Binding-site contacts:
Ligand atom C2 contacts residue ASN581 of chain 1.A at 2.4 Å.
Ligand atom C8 contacts residue THR386 of chain 1.A at 4.5 Å.
Ligand atom C8 contacts residue ASN581 of chain 1.A at 3.3 Å.
Ligand atom O7 contacts residue THR413 of chain 1.A at 4.4 Å.
Ligand atom O6 contacts residue TYR384 of chain 1.A at 3.9 Å.
Ligand atom C2 contacts residue THR413 of chain 1.A at 3.8 Å.
Ligand atom C7 contacts residue THR413 of chain 1.A at 4.4 Å.
Ligand atom N2 contacts residue THR413 of chain 1.A at 3.5 Å (h-bond).
Ligand atom C1 contacts residue THR413 of chain 1.A at 4.1 Å.
Ligand atom O3 contacts residue ASN581 of chain 1.A at 4.4 Å.
Ligand atom O6 contacts residue ASN579 of chain 1.A at 4.4 Å.
Ligand atom C1 contacts residue TYR384 of chain 1.A at 4.1 Å (hydrophobic).
Ligand atom C6 contacts residue TYR384 of chain 1.A at 3.5 Å (hydrophobic).
Ligand atom O7 contacts residue THR386 of chain 1.A at 3.8 Å.
Ligand atom C7 contacts residue THR386 of chain 1.A at 3.9 Å.
Ligand atom C4 contacts residue ASN581 of chain 1.A at 3.4 Å.
Ligand atom O5 contacts residue TYR384 of chain 1.A at 3.2 Å.
Ligand atom C1 contacts residue ASN581 of chain 1.A at 1.4 Å.
Ligand atom C3 contacts residue ASN581 of chain 1.A at 3.0 Å.
Ligand atom C5 contacts residue ASN581 of chain 1.A at 2.9 Å.
Ligand atom O4 contacts residue ASN581 of chain 1.A at 3.7 Å.
Ligand atom N2 contacts residue ASN581 of chain 1.A at 2.8 Å (h-bond).
Ligand atom O5 contacts residue THR413 of chain 1.A at 4.2 Å.
Ligand atom C1 contacts residue THR386 of chain 1.A at 4.4 Å.
Ligand atom N2 contacts residue THR386 of chain 1.A at 3.4 Å (h-bond).
Ligand atom C6 contacts residue ASN581 of chain 1.A at 4.4 Å.
Ligand atom C7 contacts residue ASN581 of chain 1.A at 3.5 Å.
Ligand atom C5 contacts residue TYR384 of chain 1.A at 4.1 Å (hydrophobic).
Ligand atom C2 contacts residue THR386 of chain 1.A at 4.4 Å.
Ligand atom O5 contacts residue ASN581 of chain 1.A at 2.4 Å (h-bond).

A protein and the small-molecule ligand that binds it are described below.
Small molecule (SMILES): CC(=O)N[C@@H]1[C@@H](O)[C@H](O)[C@@H](CO)O[C@H]1O

Sequence of chain 1.A:
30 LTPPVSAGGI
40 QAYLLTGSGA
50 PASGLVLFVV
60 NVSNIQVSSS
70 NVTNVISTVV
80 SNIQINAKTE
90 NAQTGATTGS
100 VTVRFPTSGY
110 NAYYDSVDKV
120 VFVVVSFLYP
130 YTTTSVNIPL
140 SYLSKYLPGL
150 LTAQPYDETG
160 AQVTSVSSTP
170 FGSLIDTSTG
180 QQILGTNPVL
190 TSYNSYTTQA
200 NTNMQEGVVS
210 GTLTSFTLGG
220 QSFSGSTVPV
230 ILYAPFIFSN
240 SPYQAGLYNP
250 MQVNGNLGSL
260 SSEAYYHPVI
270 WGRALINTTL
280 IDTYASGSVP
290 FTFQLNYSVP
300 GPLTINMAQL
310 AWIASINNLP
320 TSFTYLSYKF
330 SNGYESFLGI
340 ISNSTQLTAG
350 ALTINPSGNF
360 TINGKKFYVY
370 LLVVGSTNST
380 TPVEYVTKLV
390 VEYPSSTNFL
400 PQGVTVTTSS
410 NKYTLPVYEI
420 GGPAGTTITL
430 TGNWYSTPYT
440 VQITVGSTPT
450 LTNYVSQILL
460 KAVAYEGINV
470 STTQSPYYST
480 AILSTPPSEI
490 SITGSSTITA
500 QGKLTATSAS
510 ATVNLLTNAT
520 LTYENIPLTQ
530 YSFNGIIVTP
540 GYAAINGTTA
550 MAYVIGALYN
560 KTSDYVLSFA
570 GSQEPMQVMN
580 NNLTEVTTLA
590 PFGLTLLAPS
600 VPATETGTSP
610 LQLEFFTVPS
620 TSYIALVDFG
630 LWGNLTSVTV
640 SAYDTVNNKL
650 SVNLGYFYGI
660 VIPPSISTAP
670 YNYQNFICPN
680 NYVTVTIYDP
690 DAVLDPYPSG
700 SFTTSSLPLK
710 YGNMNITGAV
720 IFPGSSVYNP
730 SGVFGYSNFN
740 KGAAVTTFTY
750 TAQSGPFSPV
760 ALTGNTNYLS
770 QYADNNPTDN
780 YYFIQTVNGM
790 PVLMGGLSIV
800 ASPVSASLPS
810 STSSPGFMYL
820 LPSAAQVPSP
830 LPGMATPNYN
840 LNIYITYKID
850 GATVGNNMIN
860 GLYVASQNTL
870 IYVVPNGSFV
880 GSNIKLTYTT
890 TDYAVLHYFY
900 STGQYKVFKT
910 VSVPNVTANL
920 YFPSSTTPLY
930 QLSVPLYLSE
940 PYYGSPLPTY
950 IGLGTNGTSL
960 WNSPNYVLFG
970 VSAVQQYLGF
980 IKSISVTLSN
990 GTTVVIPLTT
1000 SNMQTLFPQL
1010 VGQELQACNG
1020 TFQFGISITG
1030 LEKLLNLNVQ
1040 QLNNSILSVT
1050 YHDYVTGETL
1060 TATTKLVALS